Sequence of chain 51.A:
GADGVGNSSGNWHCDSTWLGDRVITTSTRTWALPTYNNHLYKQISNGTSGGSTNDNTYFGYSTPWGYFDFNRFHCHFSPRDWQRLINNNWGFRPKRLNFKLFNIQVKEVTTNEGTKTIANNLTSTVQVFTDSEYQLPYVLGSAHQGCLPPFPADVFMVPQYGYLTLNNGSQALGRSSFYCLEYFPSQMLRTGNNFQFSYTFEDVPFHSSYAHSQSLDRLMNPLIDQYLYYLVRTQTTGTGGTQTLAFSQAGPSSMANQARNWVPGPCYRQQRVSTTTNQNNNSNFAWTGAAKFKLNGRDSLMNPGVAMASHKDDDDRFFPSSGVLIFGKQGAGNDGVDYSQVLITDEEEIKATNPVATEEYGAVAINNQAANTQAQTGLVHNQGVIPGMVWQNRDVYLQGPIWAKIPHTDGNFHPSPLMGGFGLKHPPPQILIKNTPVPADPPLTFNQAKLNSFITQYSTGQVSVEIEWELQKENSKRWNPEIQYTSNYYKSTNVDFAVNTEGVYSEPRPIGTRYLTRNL

This small molecule binds to this protein.
Small molecule (SMILES): Nc1ncnc2c1ncn2[C@H]1C[C@H](O)[C@@H](COP(=O)(O)O)O1

Binding-site contacts:
Ligand atom N1 contacts residue GLY639 of chain 18.A at 3.1 Å (h-bond).
Ligand atom N6 contacts residue PHE638 of chain 18.A at 3.9 Å.
Ligand atom N3 contacts residue PRO631 of chain 18.A at 3.6 Å.
Ligand atom C5 contacts residue SER632 of chain 18.A at 4.1 Å.
Ligand atom C2 contacts residue PRO421 of chain 18.A at 4.5 Å (hydrophobic).
Ligand atom C2 contacts residue VAL420 of chain 18.A at 4.3 Å (hydrophobic).
Ligand atom C4 contacts residue PRO631 of chain 18.A at 4.0 Å (hydrophobic).
Ligand atom C6 contacts residue PRO421 of chain 18.A at 4.1 Å (hydrophobic).
Ligand atom C1' contacts residue HIS630 of chain 18.A at 4.0 Å.
Ligand atom C2 contacts residue PRO631 of chain 18.A at 3.3 Å (hydrophobic).
Ligand atom N6 contacts residue GLY637 of chain 18.A at 3.7 Å.
Ligand atom C6 contacts residue PRO631 of chain 18.A at 3.9 Å (hydrophobic).
Ligand atom N1 contacts residue PRO421 of chain 18.A at 4.3 Å.
Ligand atom C1' contacts residue PRO631 of chain 18.A at 4.3 Å (hydrophobic).
Ligand atom C8 contacts residue HIS630 of chain 18.A at 3.3 Å.
Ligand atom C2 contacts residue GLY639 of chain 18.A at 3.1 Å.
Ligand atom N9 contacts residue PRO421 of chain 18.A at 4.4 Å.
Ligand atom C4 contacts residue PRO421 of chain 18.A at 4.3 Å (hydrophobic).
Ligand atom C6 contacts residue VAL420 of chain 18.A at 4.0 Å (hydrophobic).
Ligand atom N7 contacts residue SER632 of chain 18.A at 4.1 Å.
Ligand atom C6 contacts residue SER632 of chain 18.A at 3.9 Å.
Ligand atom O1P contacts residue LYS641 of chain 51.A at 4.0 Å.
Ligand atom N9 contacts residue HIS630 of chain 18.A at 4.2 Å.
Ligand atom N6 contacts residue GLY639 of chain 18.A at 3.6 Å (h-bond).
Ligand atom C5 contacts residue PRO421 of chain 18.A at 4.1 Å (hydrophobic).
Ligand atom N1 contacts residue PHE638 of chain 18.A at 4.3 Å.
Ligand atom N3 contacts residue GLY639 of chain 18.A at 4.3 Å.
Ligand atom O2P contacts residue ASP626 of chain 51.A at 4.2 Å.
Ligand atom N1 contacts residue PRO631 of chain 18.A at 3.5 Å (h-bond).
Ligand atom C6 contacts residue GLY639 of chain 18.A at 3.8 Å.
Ligand atom N6 contacts residue SER632 of chain 18.A at 3.3 Å (h-bond).
Ligand atom C3' contacts residue HIS630 of chain 18.A at 4.4 Å.
Ligand atom C5 contacts residue PRO631 of chain 18.A at 4.2 Å (hydrophobic).
Ligand atom C8 contacts residue PRO421 of chain 18.A at 4.3 Å (hydrophobic).
Ligand atom N7 contacts residue ASN609 of chain 18.A at 3.8 Å.
Ligand atom N1 contacts residue VAL420 of chain 18.A at 3.7 Å.
Ligand atom N7 contacts residue PRO421 of chain 18.A at 4.2 Å.
Ligand atom N6 contacts residue VAL420 of chain 18.A at 4.0 Å.
Ligand atom C2' contacts residue HIS630 of chain 18.A at 3.2 Å.
Ligand atom N7 contacts residue HIS630 of chain 18.A at 4.1 Å.

Sequence of chain 18.A:
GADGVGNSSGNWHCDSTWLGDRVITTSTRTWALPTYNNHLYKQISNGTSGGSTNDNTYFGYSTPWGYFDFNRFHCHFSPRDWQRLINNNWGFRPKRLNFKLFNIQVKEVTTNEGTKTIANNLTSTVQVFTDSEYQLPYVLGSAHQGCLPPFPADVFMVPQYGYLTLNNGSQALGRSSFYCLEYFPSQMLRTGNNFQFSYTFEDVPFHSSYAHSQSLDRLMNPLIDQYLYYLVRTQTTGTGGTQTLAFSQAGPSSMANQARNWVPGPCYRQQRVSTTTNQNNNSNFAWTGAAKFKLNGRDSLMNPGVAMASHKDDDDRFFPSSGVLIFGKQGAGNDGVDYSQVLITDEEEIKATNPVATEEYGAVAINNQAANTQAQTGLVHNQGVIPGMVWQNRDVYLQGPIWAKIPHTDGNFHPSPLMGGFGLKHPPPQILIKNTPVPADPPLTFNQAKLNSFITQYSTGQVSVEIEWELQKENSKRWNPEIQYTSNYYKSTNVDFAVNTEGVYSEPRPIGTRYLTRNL